Binding-site contacts:
Ligand atom O1G contacts residue THR36 of chain 1.B at 2.9 Å (h-bond).
Ligand atom PG contacts residue MG1 of chain 1.H at 3.2 Å.
Ligand atom N3B contacts residue MG1 of chain 1.H at 3.4 Å.
Ligand atom O6 contacts residue ASN117 of chain 1.B at 3.3 Å (h-bond).
Ligand atom N3B contacts residue GLY14 of chain 1.B at 3.0 Å (h-bond).
Ligand atom O6 contacts residue ASP120 of chain 1.B at 3.4 Å (salt-bridge).
Ligand atom O2B contacts residue LYS17 of chain 1.B at 3.5 Å (salt-bridge).
Ligand atom O3' contacts residue ASP31 of chain 1.B at 2.9 Å (salt-bridge).
Ligand atom O1G contacts residue MG1 of chain 1.H at 2.0 Å.
Ligand atom O3A contacts residue GLY16 of chain 1.B at 3.1 Å (h-bond).
Ligand atom O1A contacts residue GLY16 of chain 1.B at 3.3 Å.
Ligand atom O2B contacts residue MG1 of chain 1.H at 2.0 Å.
Ligand atom C5' contacts residue GLY14 of chain 1.B at 3.5 Å.
Ligand atom O2G contacts residue LYS17 of chain 1.B at 2.6 Å (salt-bridge).
Ligand atom O6 contacts residue SER146 of chain 1.B at 3.4 Å.
Ligand atom O1B contacts residue VAL15 of chain 1.B at 3.2 Å (h-bond).
Ligand atom PB contacts residue MG1 of chain 1.H at 3.2 Å.
Ligand atom C8 contacts residue ALA19 of chain 1.B at 3.5 Å (hydrophobic).
Ligand atom O1B contacts residue GLY16 of chain 1.B at 3.0 Å (h-bond).
Ligand atom O2B contacts residue SER18 of chain 1.B at 2.9 Å (h-bond).
Ligand atom O1A contacts residue SER18 of chain 1.B at 3.4 Å (h-bond).
Ligand atom O1A contacts residue ALA19 of chain 1.B at 2.7 Å (h-bond).
Ligand atom O2' contacts residue PHE29 of chain 1.B at 3.3 Å.
Ligand atom O2' contacts residue VAL30 of chain 1.B at 2.6 Å (h-bond).
Ligand atom O3G contacts residue PRO35 of chain 1.B at 3.2 Å.
Ligand atom N7 contacts residue ASN117 of chain 1.B at 3.1 Å (h-bond).
Ligand atom O1B contacts residue GLY14 of chain 1.B at 3.5 Å (h-bond).
Ligand atom O1B contacts residue LYS17 of chain 1.B at 2.8 Å (salt-bridge).
Ligand atom N2 contacts residue ASP120 of chain 1.B at 2.9 Å (salt-bridge).
Ligand atom C6 contacts residue LYS118 of chain 1.B at 3.5 Å.
Ligand atom O6 contacts residue LYS148 of chain 1.B at 3.4 Å (salt-bridge).
Ligand atom O2G contacts residue GLY13 of chain 1.B at 3.5 Å.
Ligand atom N2 contacts residue LEU121 of chain 1.B at 3.5 Å.
Ligand atom C2' contacts residue VAL30 of chain 1.B at 3.4 Å (hydrophobic).
Ligand atom O4' contacts residue LYS118 of chain 1.B at 3.1 Å (salt-bridge).
Ligand atom O2' contacts residue ASP31 of chain 1.B at 3.1 Å (salt-bridge).
Ligand atom O6 contacts residue LYS118 of chain 1.B at 3.4 Å.
Ligand atom O2G contacts residue GLY61 of chain 1.B at 2.8 Å (h-bond).
Ligand atom N1 contacts residue ASP120 of chain 1.B at 2.8 Å (salt-bridge).
Ligand atom O6 contacts residue ALA147 of chain 1.B at 2.8 Å (h-bond).

Sequence of chain 1.B:
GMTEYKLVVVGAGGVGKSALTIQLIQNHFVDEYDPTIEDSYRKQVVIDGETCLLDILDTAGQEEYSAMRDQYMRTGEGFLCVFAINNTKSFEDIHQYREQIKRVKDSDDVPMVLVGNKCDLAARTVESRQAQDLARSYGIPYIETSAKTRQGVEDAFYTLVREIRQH

The small molecule below binds the protein below.
Small molecule (SMILES): Nc1nc2c(ncn2[C@@H]2O[C@H](CO[P](=O)(O)O[P](=O)(O)NP(=O)(O)O)[C@@H](O)[C@H]2O)c(=O)[nH]1